Binding-site contacts:
Ligand atom C8 contacts residue LEU35 of chain 1.M at 3.6 Å (hydrophobic).
Ligand atom C4 contacts residue PHE43 of chain 1.M at 3.7 Å (hydrophobic).
Ligand atom C2 contacts residue VAL95 of chain 1.M at 4.0 Å (hydrophobic).
Ligand atom C4 contacts residue LYS143 of chain 1.M at 3.7 Å.
Ligand atom O2 contacts residue TYR105 of chain 1.M at 4.2 Å.
Ligand atom C13 contacts residue TYR124 of chain 1.M at 3.0 Å (hydrophobic).
Ligand atom C10 contacts residue LYS143 of chain 1.M at 3.9 Å.
Ligand atom S contacts residue ARG31 of chain 1.M at 3.9 Å.
Ligand atom C5 contacts residue LYS143 of chain 1.M at 3.7 Å.
Ligand atom C12 contacts residue GLY140 of chain 1.M at 4.1 Å.
Ligand atom C8 contacts residue LYS143 of chain 1.M at 4.2 Å.
Ligand atom C15 contacts residue GLY140 of chain 1.M at 3.1 Å.
Ligand atom C11 contacts residue GLY140 of chain 1.M at 4.2 Å.
Ligand atom C7 contacts residue GLN39 of chain 1.M at 3.5 Å.
Ligand atom C13 contacts residue GLY140 of chain 1.M at 3.5 Å.
Ligand atom C16 contacts residue GLY140 of chain 1.M at 3.7 Å.
Ligand atom O2 contacts residue GLY140 of chain 1.M at 4.3 Å.
Ligand atom C6 contacts residue LYS143 of chain 1.M at 3.8 Å.
Ligand atom C7 contacts residue LYS143 of chain 1.M at 4.0 Å.
Ligand atom C12 contacts residue TYR105 of chain 1.M at 3.9 Å (hydrophobic).
Ligand atom C14 contacts residue TYR124 of chain 1.M at 3.1 Å (hydrophobic).
Ligand atom O3 contacts residue ALA144 of chain 1.M at 4.0 Å.
Ligand atom N contacts residue MET72 of chain 1.M at 3.8 Å.
Ligand atom O1 contacts residue MET72 of chain 1.M at 3.8 Å.
Ligand atom C6 contacts residue GLN39 of chain 1.M at 3.3 Å.
Ligand atom C1 contacts residue MET72 of chain 1.M at 4.0 Å (hydrophobic).
Ligand atom C7 contacts residue LEU35 of chain 1.M at 3.4 Å (hydrophobic).
Ligand atom C12 contacts residue TYR124 of chain 1.M at 4.2 Å (hydrophobic).
Ligand atom O2 contacts residue ALA144 of chain 1.M at 3.8 Å.
Ligand atom C14 contacts residue GLU136 of chain 1.M at 4.2 Å.
Ligand atom C7 contacts residue PHE43 of chain 1.M at 4.1 Å (hydrophobic).
Ligand atom C13 contacts residue TYR105 of chain 1.M at 4.1 Å (hydrophobic).
Ligand atom C3 contacts residue PHE63 of chain 1.M at 4.1 Å (hydrophobic).
Ligand atom O3 contacts residue ARG31 of chain 1.M at 2.5 Å (salt-bridge).
Ligand atom C14 contacts residue GLY140 of chain 1.M at 3.0 Å.
Ligand atom C9 contacts residue LYS143 of chain 1.M at 4.1 Å.
Ligand atom C6 contacts residue PHE43 of chain 1.M at 3.4 Å (hydrophobic).
Ligand atom C5 contacts residue PHE43 of chain 1.M at 3.7 Å (hydrophobic).
Ligand atom C8 contacts residue ARG31 of chain 1.M at 4.0 Å.
Ligand atom C3 contacts residue LYS143 of chain 1.M at 4.2 Å.

A small-molecule ligand and the protein it binds are described below.
Small molecule (SMILES): O=S(=O)(O)c1cccc2cccc(Nc3ccccc3)c12

Sequence of chain 1.M:
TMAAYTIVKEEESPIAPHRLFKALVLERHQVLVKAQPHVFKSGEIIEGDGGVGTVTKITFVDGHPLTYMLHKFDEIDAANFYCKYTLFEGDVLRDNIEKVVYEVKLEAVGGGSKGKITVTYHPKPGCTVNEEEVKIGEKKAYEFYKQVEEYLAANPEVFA